Sequence of chain 1.A:
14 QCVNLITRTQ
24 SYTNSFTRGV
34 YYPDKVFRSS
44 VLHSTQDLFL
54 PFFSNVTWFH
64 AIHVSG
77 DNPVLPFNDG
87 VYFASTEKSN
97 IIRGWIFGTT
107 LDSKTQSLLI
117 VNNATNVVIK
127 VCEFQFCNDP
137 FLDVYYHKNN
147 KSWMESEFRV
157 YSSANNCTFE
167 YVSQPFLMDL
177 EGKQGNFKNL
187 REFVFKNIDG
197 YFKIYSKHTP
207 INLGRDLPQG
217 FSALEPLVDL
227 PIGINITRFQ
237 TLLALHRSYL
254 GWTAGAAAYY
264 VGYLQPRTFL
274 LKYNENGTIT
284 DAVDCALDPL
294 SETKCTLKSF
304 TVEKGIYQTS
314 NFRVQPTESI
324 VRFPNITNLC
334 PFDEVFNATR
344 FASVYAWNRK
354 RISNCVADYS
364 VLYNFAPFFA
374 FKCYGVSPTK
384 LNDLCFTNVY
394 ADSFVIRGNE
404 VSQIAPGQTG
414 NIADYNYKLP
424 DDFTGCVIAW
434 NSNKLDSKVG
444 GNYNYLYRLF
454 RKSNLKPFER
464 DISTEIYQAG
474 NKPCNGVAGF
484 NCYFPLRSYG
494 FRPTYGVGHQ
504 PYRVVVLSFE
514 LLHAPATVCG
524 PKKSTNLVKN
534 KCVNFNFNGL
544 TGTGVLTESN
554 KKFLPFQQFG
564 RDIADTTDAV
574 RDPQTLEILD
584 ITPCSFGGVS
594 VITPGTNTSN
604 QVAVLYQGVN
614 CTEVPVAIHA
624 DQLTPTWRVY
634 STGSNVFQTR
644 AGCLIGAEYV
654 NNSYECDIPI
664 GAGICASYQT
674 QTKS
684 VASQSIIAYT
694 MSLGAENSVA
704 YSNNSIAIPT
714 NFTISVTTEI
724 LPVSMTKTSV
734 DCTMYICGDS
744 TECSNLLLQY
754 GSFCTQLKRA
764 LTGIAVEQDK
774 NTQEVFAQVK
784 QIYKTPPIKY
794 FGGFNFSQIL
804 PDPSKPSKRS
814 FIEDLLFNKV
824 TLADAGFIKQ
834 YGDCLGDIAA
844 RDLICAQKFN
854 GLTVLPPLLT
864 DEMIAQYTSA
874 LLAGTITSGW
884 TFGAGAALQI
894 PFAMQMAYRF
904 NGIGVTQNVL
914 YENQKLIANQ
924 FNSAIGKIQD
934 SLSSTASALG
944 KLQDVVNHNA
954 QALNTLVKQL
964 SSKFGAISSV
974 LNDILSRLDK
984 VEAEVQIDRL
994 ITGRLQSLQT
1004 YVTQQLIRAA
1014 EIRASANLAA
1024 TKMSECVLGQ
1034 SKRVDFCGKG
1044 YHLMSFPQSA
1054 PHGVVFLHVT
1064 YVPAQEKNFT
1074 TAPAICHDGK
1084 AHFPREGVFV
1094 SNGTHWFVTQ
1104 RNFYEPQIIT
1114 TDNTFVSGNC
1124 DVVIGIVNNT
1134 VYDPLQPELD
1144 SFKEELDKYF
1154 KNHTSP

A small-molecule ligand and the protein it binds are described below.
Small molecule (SMILES): CC(=O)N[C@H]1[C@H](O[C@H]2[C@H](O)[C@@H](NC(C)=O)CO[C@@H]2CO)O[C@H](CO)[C@@H](O[C@H]2O[C@H](CO)[C@@H](O)[C@H](O)[C@@H]2O)[C@@H]1O

Binding-site contacts:
Ligand atom C1 contacts residue ASN798 of chain 1.A at 1.4 Å.
Ligand atom O5 contacts residue GLN801 of chain 1.A at 4.3 Å.
Ligand atom O7 contacts residue ASN798 of chain 1.A at 4.0 Å.
Ligand atom C8 contacts residue GLN801 of chain 1.A at 3.3 Å.
Ligand atom C7 contacts residue GLN801 of chain 1.A at 4.3 Å.
Ligand atom C5 contacts residue ASN798 of chain 1.A at 3.6 Å.
Ligand atom C5 contacts residue GLN801 of chain 1.A at 3.6 Å.
Ligand atom C8 contacts residue PHE814 of chain 1.A at 4.4 Å (hydrophobic).
Ligand atom C2 contacts residue ASN798 of chain 1.A at 2.5 Å.
Ligand atom C4 contacts residue ASN798 of chain 1.A at 4.2 Å.
Ligand atom C3 contacts residue ASN798 of chain 1.A at 3.8 Å.
Ligand atom O7 contacts residue GLN801 of chain 1.A at 4.4 Å.
Ligand atom C1 contacts residue SER800 of chain 1.A at 3.4 Å.
Ligand atom C7 contacts residue ASN798 of chain 1.A at 3.7 Å.
Ligand atom O5 contacts residue ASN798 of chain 1.A at 2.3 Å (h-bond).
Ligand atom O5 contacts residue SER800 of chain 1.A at 3.7 Å.
Ligand atom C6 contacts residue GLN801 of chain 1.A at 3.6 Å.
Ligand atom C5 contacts residue SER800 of chain 1.A at 3.8 Å.
Ligand atom N2 contacts residue ASN798 of chain 1.A at 3.0 Å (h-bond).